Sequence of chain 1.J:
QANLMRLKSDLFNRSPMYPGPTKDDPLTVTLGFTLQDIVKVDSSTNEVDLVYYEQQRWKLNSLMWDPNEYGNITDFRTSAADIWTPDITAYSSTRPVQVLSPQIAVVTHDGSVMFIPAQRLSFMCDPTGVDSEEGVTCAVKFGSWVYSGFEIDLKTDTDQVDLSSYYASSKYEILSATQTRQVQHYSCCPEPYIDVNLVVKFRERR

Binding-site contacts:
Ligand atom C8 contacts residue GLY90 of chain 1.J at 4.5 Å.
Ligand atom C5 contacts residue ASN91 of chain 1.J at 3.7 Å.
Ligand atom N2 contacts residue ASN91 of chain 1.J at 2.9 Å (h-bond).
Ligand atom C7 contacts residue ASN91 of chain 1.J at 3.4 Å.
Ligand atom O7 contacts residue GLY90 of chain 1.J at 4.4 Å.
Ligand atom C4 contacts residue ASN91 of chain 1.J at 4.2 Å.
Ligand atom C1 contacts residue ASN91 of chain 1.J at 1.4 Å.
Ligand atom O7 contacts residue ASN91 of chain 1.J at 3.5 Å (h-bond).
Ligand atom O5 contacts residue ASN91 of chain 1.J at 2.4 Å (h-bond).
Ligand atom C3 contacts residue ASN91 of chain 1.J at 3.8 Å.
Ligand atom C8 contacts residue ASN91 of chain 1.J at 4.5 Å.
Ligand atom C2 contacts residue ASN91 of chain 1.J at 2.5 Å.

This small molecule binds to this protein.
Small molecule (SMILES): CC(=O)N[C@@H]1[C@@H](O)[C@H](O)[C@@H](CO)O[C@H]1O